The small molecule below binds the protein below.
Small molecule (SMILES): CC(=O)N[C@H]1[C@H](O[C@H]2[C@H](O)[C@@H](NC(C)=O)CO[C@@H]2CO)O[C@H](CO)[C@@H](O)[C@@H]1O

Sequence of chain 1.E:
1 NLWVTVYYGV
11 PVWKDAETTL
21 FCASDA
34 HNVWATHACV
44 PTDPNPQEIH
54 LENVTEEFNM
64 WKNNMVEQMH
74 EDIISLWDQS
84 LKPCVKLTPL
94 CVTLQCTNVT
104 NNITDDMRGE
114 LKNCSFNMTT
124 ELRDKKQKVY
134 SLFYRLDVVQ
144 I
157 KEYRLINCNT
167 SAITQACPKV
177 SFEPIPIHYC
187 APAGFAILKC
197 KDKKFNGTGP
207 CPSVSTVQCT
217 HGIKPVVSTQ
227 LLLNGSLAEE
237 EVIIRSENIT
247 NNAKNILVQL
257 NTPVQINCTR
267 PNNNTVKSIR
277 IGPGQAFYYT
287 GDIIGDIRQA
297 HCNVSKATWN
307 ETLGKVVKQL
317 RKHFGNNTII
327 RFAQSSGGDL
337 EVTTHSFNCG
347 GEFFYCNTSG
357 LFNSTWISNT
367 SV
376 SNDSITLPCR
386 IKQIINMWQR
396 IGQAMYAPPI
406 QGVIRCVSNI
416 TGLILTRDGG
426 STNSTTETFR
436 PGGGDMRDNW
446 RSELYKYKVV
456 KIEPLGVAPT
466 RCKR

Binding-site contacts:
Ligand atom C5 contacts residue ASN165 of chain 1.E at 3.8 Å.
Ligand atom C7 contacts residue THR166 of chain 1.E at 4.5 Å.
Ligand atom C7 contacts residue ASN165 of chain 1.E at 3.3 Å.
Ligand atom C8 contacts residue THR166 of chain 1.E at 4.1 Å.
Ligand atom C3 contacts residue ASN165 of chain 1.E at 3.9 Å.
Ligand atom O7 contacts residue ARG276 of chain 1.A at 3.6 Å (salt-bridge).
Ligand atom O5 contacts residue ASN165 of chain 1.E at 2.4 Å (h-bond).
Ligand atom C1 contacts residue ARG160 of chain 1.E at 4.1 Å.
Ligand atom O6 contacts residue ARG160 of chain 1.E at 3.7 Å.
Ligand atom C5 contacts residue ARG160 of chain 1.E at 4.1 Å.
Ligand atom C4 contacts residue ASN165 of chain 1.E at 4.3 Å.
Ligand atom C1 contacts residue ASN165 of chain 1.E at 1.5 Å.
Ligand atom N2 contacts residue THR166 of chain 1.E at 4.2 Å.
Ligand atom O5 contacts residue ARG160 of chain 1.E at 3.1 Å (salt-bridge).
Ligand atom N2 contacts residue ASN165 of chain 1.E at 2.9 Å (h-bond).
Ligand atom C2 contacts residue ASN165 of chain 1.E at 2.5 Å.
Ligand atom C8 contacts residue ASN165 of chain 1.E at 4.1 Å.
Ligand atom C8 contacts residue ILE162 of chain 1.E at 4.3 Å (hydrophobic).
Ligand atom O7 contacts residue ASN165 of chain 1.E at 3.3 Å (h-bond).
Ligand atom C8 contacts residue VAL142 of chain 1.E at 4.1 Å (hydrophobic).
Ligand atom C7 contacts residue ARG276 of chain 1.A at 4.3 Å.
Ligand atom C6 contacts residue ARG160 of chain 1.E at 3.8 Å.
Ligand atom C8 contacts residue ARG276 of chain 1.A at 4.2 Å.

Sequence of chain 1.A:
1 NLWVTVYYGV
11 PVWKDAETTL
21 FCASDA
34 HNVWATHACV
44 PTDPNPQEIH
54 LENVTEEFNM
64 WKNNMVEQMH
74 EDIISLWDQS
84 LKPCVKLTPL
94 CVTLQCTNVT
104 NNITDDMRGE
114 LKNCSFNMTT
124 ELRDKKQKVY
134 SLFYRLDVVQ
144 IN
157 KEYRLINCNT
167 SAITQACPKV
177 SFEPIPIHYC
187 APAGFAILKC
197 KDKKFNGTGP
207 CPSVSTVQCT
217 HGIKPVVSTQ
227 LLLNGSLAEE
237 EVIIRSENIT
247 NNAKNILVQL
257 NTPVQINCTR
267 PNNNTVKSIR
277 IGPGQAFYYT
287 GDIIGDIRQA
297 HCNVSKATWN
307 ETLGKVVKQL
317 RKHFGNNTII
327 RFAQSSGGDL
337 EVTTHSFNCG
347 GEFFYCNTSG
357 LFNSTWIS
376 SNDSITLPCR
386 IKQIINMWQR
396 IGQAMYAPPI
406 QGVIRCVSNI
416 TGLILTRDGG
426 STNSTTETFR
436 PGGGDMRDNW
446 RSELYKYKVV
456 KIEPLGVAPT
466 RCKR